Binding-site contacts:
Ligand atom O1 contacts residue ZN1 of chain 1.EA at 2.1 Å.
Ligand atom O1 contacts residue HIS141 of chain 1.F at 3.3 Å (h-bond).
Ligand atom C1 contacts residue HIS141 of chain 1.F at 3.9 Å.
Ligand atom O2P contacts residue THR115 of chain 1.F at 2.4 Å (h-bond).
Ligand atom O2P contacts residue GLY31 of chain 1.F at 3.5 Å (h-bond).
Ligand atom O1 contacts residue HIS143 of chain 1.F at 3.1 Å (h-bond).
Ligand atom C1 contacts residue ASN32 of chain 1.F at 3.5 Å.
Ligand atom O1P contacts residue ASN29 of chain 1.F at 3.7 Å.
Ligand atom P contacts residue ASN32 of chain 1.F at 3.8 Å.
Ligand atom N2 contacts residue ASN32 of chain 1.F at 3.7 Å.
Ligand atom O1 contacts residue GLY30 of chain 1.F at 3.6 Å.
Ligand atom O4P contacts residue SER75 of chain 1.F at 3.3 Å (h-bond).
Ligand atom O2P contacts residue ASN32 of chain 1.F at 2.7 Å (h-bond).
Ligand atom C1 contacts residue ZN1 of chain 1.EA at 2.7 Å.
Ligand atom O4P contacts residue GLY76 of chain 1.F at 3.5 Å (h-bond).
Ligand atom P contacts residue ASN29 of chain 1.F at 3.6 Å.
Ligand atom O4P contacts residue SER116 of chain 1.F at 2.9 Å (h-bond).
Ligand atom P contacts residue GLY76 of chain 1.F at 3.8 Å.
Ligand atom O3P contacts residue SER75 of chain 1.F at 4.0 Å.
Ligand atom N2 contacts residue GLU117 of chain 1.F at 3.1 Å (salt-bridge).
Ligand atom O3P contacts residue ASN29 of chain 1.F at 2.7 Å (h-bond).
Ligand atom P contacts residue THR115 of chain 1.F at 3.7 Å.
Ligand atom N2 contacts residue HIS212 of chain 1.F at 4.0 Å.
Ligand atom O2 contacts residue ZN1 of chain 1.EA at 2.2 Å.
Ligand atom O1P contacts residue SER116 of chain 1.F at 3.7 Å.
Ligand atom O3P contacts residue GLY76 of chain 1.F at 2.9 Å (h-bond).
Ligand atom O2P contacts residue SER116 of chain 1.F at 4.0 Å.
Ligand atom C2 contacts residue ASN32 of chain 1.F at 3.7 Å.
Ligand atom O1 contacts residue GLY31 of chain 1.F at 2.8 Å (h-bond).
Ligand atom O2 contacts residue GLU117 of chain 1.F at 2.6 Å (salt-bridge).
Ligand atom N2 contacts residue HIS141 of chain 1.F at 4.0 Å.
Ligand atom N2 contacts residue ZN1 of chain 1.EA at 2.8 Å.
Ligand atom O1 contacts residue ASN32 of chain 1.F at 3.8 Å.
Ligand atom C1 contacts residue GLY31 of chain 1.F at 3.8 Å.
Ligand atom O4P contacts residue THR115 of chain 1.F at 3.8 Å.
Ligand atom O2 contacts residue HIS212 of chain 1.F at 2.9 Å (h-bond).
Ligand atom O1P contacts residue ASN32 of chain 1.F at 3.4 Å (h-bond).
Ligand atom O3P contacts residue GLY74 of chain 1.F at 3.8 Å.
Ligand atom O2 contacts residue HIS141 of chain 1.F at 3.1 Å (h-bond).
Ligand atom C2 contacts residue ASN29 of chain 1.F at 3.4 Å.

Sequence of chain 1.F:
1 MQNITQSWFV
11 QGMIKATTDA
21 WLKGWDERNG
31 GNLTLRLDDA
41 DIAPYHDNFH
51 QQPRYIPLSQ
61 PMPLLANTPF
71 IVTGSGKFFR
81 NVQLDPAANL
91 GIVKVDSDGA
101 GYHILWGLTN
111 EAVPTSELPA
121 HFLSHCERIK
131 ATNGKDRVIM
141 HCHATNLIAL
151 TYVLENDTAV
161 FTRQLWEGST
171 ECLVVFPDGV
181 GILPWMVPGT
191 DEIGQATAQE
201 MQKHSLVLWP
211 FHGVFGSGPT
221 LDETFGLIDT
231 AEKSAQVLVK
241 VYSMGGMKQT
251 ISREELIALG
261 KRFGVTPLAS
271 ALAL

This small molecule binds to this protein.
Small molecule (SMILES): O=C(COP(=O)(O)O)NO